Binding-site contacts:
Ligand atom C6 contacts residue TYR146 of chain 1.A at 4.0 Å (hydrophobic).
Ligand atom O5 contacts residue ASN129 of chain 1.A at 2.3 Å (h-bond).
Ligand atom C5 contacts residue TYR146 of chain 1.A at 3.7 Å (hydrophobic).
Ligand atom O7 contacts residue ASN129 of chain 1.A at 3.3 Å (h-bond).
Ligand atom C7 contacts residue LEU148 of chain 1.A at 4.1 Å (hydrophobic).
Ligand atom O6 contacts residue TYR146 of chain 1.A at 4.5 Å.
Ligand atom C3 contacts residue ASN129 of chain 1.A at 3.8 Å.
Ligand atom O6 contacts residue ASN129 of chain 1.A at 4.5 Å.
Ligand atom C5 contacts residue ASN129 of chain 1.A at 3.7 Å.
Ligand atom N2 contacts residue ASN129 of chain 1.A at 2.9 Å (h-bond).
Ligand atom N2 contacts residue LEU148 of chain 1.A at 4.3 Å.
Ligand atom C8 contacts residue ASP300 of chain 1.A at 3.9 Å.
Ligand atom C1 contacts residue ASN129 of chain 1.A at 1.5 Å.
Ligand atom C1 contacts residue TYR146 of chain 1.A at 3.5 Å (hydrophobic).
Ligand atom C4 contacts residue ASN129 of chain 1.A at 4.2 Å.
Ligand atom C2 contacts residue ASN129 of chain 1.A at 2.5 Å.
Ligand atom O7 contacts residue LEU148 of chain 1.A at 4.0 Å.
Ligand atom C7 contacts residue ASN129 of chain 1.A at 3.5 Å.
Ligand atom C8 contacts residue LEU148 of chain 1.A at 3.8 Å (hydrophobic).
Ligand atom O5 contacts residue TYR146 of chain 1.A at 3.5 Å.

Sequence of chain 1.A:
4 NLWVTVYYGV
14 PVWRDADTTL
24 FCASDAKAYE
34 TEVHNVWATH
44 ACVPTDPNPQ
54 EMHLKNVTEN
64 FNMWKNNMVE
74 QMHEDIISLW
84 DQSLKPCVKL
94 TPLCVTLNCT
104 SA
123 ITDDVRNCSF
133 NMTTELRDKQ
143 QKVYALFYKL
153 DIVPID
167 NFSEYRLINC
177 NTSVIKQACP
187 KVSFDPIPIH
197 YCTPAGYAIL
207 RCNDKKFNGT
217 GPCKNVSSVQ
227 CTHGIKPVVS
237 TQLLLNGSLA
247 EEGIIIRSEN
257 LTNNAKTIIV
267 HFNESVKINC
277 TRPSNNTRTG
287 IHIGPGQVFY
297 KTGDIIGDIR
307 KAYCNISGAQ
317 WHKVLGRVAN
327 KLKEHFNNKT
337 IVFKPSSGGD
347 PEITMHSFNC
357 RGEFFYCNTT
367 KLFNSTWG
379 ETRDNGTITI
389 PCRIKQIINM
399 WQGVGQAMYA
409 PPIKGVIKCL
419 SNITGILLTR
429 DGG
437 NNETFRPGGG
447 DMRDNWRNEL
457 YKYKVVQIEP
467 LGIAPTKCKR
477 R

This protein binds this small molecule.
Small molecule (SMILES): CC(=O)N[C@@H]1[C@@H](O)[C@H](O)[C@@H](CO)O[C@H]1O